The protein below binds the small molecule below.
Small molecule (SMILES): CC(=O)N[C@@H]1[C@@H](O)[C@H](O)[C@@H](CO)O[C@H]1O

Sequence of chain 1.B:
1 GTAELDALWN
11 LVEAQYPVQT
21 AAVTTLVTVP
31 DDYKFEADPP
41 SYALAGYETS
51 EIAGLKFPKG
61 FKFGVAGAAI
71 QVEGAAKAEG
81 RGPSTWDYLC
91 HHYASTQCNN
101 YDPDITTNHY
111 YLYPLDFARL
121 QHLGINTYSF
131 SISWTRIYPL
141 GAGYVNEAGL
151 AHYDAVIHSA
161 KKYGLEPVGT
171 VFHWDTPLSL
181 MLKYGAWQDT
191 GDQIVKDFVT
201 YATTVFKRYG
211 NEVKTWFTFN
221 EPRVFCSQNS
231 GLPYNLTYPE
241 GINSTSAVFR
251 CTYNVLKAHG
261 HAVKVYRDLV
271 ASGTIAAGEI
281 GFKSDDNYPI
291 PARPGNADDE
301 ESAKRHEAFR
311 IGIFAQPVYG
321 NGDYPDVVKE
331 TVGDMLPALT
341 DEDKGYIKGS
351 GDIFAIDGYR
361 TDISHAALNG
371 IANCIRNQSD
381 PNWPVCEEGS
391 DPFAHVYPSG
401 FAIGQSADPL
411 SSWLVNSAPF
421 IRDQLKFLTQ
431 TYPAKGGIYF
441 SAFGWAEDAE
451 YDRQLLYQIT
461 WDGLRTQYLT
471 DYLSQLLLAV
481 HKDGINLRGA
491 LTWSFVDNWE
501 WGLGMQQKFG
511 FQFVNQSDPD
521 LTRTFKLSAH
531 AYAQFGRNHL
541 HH

Binding-site contacts:
Ligand atom O5 contacts residue ASN235 of chain 1.B at 2.3 Å (h-bond).
Ligand atom O6 contacts residue GLY231 of chain 1.B at 3.4 Å.
Ligand atom O5 contacts residue GLY231 of chain 1.B at 3.7 Å.
Ligand atom C6 contacts residue GLY231 of chain 1.B at 4.0 Å.
Ligand atom C2 contacts residue SER230 of chain 1.B at 3.9 Å.
Ligand atom C7 contacts residue ASN235 of chain 1.B at 3.7 Å.
Ligand atom C5 contacts residue GLY231 of chain 1.B at 4.5 Å.
Ligand atom C1 contacts residue ASN235 of chain 1.B at 1.5 Å.
Ligand atom O7 contacts residue ASN235 of chain 1.B at 3.3 Å (h-bond).
Ligand atom C5 contacts residue LEU232 of chain 1.B at 4.3 Å (hydrophobic).
Ligand atom C2 contacts residue ASN235 of chain 1.B at 2.7 Å.
Ligand atom N2 contacts residue ASN235 of chain 1.B at 3.2 Å (h-bond).
Ligand atom C5 contacts residue ASN235 of chain 1.B at 3.7 Å.
Ligand atom O6 contacts residue GLN97 of chain 1.B at 4.4 Å.
Ligand atom C3 contacts residue ASN235 of chain 1.B at 3.9 Å.
Ligand atom O5 contacts residue LEU232 of chain 1.B at 3.6 Å (h-bond).
Ligand atom N2 contacts residue SER244 of chain 1.B at 3.9 Å.
Ligand atom C1 contacts residue SER230 of chain 1.B at 4.0 Å.
Ligand atom O6 contacts residue LEU232 of chain 1.B at 2.5 Å (h-bond).
Ligand atom O5 contacts residue SER230 of chain 1.B at 4.0 Å.
Ligand atom N2 contacts residue SER230 of chain 1.B at 4.2 Å.
Ligand atom C4 contacts residue ASN235 of chain 1.B at 4.3 Å.
Ligand atom C6 contacts residue LEU232 of chain 1.B at 3.8 Å (hydrophobic).